A small-molecule ligand and the protein it binds are described below.
Small molecule (SMILES): CC(=O)N[C@@H]1[C@@H](O)[C@H](O)[C@@H](CO)O[C@H]1O

Sequence of chain 1.A:
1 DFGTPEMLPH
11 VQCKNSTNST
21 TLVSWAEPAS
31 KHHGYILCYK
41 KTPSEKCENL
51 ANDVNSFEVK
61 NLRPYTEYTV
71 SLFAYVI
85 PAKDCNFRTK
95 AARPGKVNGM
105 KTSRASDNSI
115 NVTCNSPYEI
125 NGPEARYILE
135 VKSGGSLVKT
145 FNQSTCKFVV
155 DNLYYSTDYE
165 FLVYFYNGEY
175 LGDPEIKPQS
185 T

Binding-site contacts:
Ligand atom C7 contacts residue ASN18 of chain 1.A at 3.9 Å.
Ligand atom C4 contacts residue ASN18 of chain 1.A at 4.2 Å.
Ligand atom O5 contacts residue ASN18 of chain 1.A at 2.3 Å (h-bond).
Ligand atom C2 contacts residue ASN18 of chain 1.A at 2.4 Å.
Ligand atom C5 contacts residue ASN18 of chain 1.A at 3.6 Å.
Ligand atom C3 contacts residue ASN18 of chain 1.A at 3.7 Å.
Ligand atom C1 contacts residue ASN18 of chain 1.A at 1.4 Å.
Ligand atom O7 contacts residue ASN18 of chain 1.A at 4.1 Å.
Ligand atom N2 contacts residue ASN18 of chain 1.A at 3.0 Å (h-bond).